Sequence of chain 1.B:
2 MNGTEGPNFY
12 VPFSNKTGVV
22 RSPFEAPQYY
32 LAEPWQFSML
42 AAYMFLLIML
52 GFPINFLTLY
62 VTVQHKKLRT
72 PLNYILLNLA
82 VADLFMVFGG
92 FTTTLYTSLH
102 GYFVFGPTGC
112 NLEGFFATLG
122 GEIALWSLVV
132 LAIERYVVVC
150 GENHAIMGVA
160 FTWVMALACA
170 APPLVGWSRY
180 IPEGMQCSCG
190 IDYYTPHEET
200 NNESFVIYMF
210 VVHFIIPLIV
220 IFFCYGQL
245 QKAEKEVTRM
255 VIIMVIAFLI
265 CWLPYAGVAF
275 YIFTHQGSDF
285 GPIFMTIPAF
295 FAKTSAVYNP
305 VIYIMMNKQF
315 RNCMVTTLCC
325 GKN

The protein below binds the small molecule below.
Small molecule (SMILES): CC(=O)N[C@H]1[C@H](O[C@H]2[C@H](O)[C@@H](NC(C)=O)CO[C@@H]2CO)O[C@H](CO)[C@@H](O[C@@H]2O[C@H](CO)[C@@H](O)[C@H](O[C@@H]3O[C@H](CO)[C@@H](O)[C@H](O)[C@@H]3O)[C@@H]2O)[C@@H]1O

Binding-site contacts:
Ligand atom N2 contacts residue ASN16 of chain 1.B at 2.8 Å (h-bond).
Ligand atom O6 contacts residue GLY19 of chain 1.B at 3.6 Å.
Ligand atom C8 contacts residue THR5 of chain 1.B at 3.2 Å.
Ligand atom C2 contacts residue VAL21 of chain 1.B at 3.6 Å (hydrophobic).
Ligand atom C6 contacts residue GLY19 of chain 1.B at 3.9 Å.
Ligand atom O7 contacts residue THR5 of chain 1.B at 4.2 Å.
Ligand atom O7 contacts residue VAL21 of chain 1.B at 3.7 Å.
Ligand atom C1 contacts residue ASN16 of chain 1.B at 1.4 Å.
Ligand atom O6 contacts residue ARG22 of chain 1.B at 4.1 Å.
Ligand atom C3 contacts residue ASN16 of chain 1.B at 3.8 Å.
Ligand atom C3 contacts residue VAL21 of chain 1.B at 3.9 Å (hydrophobic).
Ligand atom C3 contacts residue GLY19 of chain 1.B at 4.1 Å.
Ligand atom O7 contacts residue ARG22 of chain 1.B at 4.5 Å.
Ligand atom C1 contacts residue VAL21 of chain 1.B at 3.8 Å (hydrophobic).
Ligand atom C7 contacts residue THR5 of chain 1.B at 4.0 Å.
Ligand atom C7 contacts residue VAL21 of chain 1.B at 3.4 Å (hydrophobic).
Ligand atom C2 contacts residue GLY19 of chain 1.B at 4.3 Å.
Ligand atom O5 contacts residue ASN16 of chain 1.B at 2.4 Å (h-bond).
Ligand atom O4 contacts residue GLY19 of chain 1.B at 4.4 Å.
Ligand atom O5 contacts residue GLY19 of chain 1.B at 3.1 Å.
Ligand atom C2 contacts residue ASN16 of chain 1.B at 2.4 Å.
Ligand atom N2 contacts residue VAL21 of chain 1.B at 2.6 Å (h-bond).
Ligand atom C1 contacts residue GLY19 of chain 1.B at 3.3 Å.
Ligand atom C4 contacts residue GLY19 of chain 1.B at 4.2 Å.
Ligand atom C5 contacts residue GLY19 of chain 1.B at 3.3 Å.
Ligand atom C5 contacts residue ASN16 of chain 1.B at 3.6 Å.
Ligand atom C8 contacts residue ASN16 of chain 1.B at 3.2 Å.
Ligand atom C4 contacts residue ASN16 of chain 1.B at 4.2 Å.
Ligand atom C7 contacts residue ASN16 of chain 1.B at 3.5 Å.